Sequence of chain 1.A:
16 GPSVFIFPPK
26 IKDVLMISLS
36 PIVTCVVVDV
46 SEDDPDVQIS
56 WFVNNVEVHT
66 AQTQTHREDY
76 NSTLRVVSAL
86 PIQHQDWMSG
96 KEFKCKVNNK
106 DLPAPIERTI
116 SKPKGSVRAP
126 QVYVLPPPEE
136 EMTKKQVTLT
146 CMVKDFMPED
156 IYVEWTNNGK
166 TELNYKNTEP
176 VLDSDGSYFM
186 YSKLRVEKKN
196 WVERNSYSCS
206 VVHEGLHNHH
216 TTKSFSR

Binding-site contacts:
Ligand atom O7 contacts residue ARG80 of chain 1.A at 3.4 Å.
Ligand atom N2 contacts residue ASN76 of chain 1.A at 2.9 Å (h-bond).
Ligand atom C2 contacts residue ASN76 of chain 1.A at 2.4 Å.
Ligand atom C6 contacts residue PHE20 of chain 1.A at 3.5 Å (hydrophobic).
Ligand atom O5 contacts residue LYS25 of chain 1.A at 3.1 Å (salt-bridge).
Ligand atom C3 contacts residue ASP44 of chain 1.A at 3.4 Å.
Ligand atom C3 contacts residue MES1 of chain 1.F at 3.4 Å.
Ligand atom C1 contacts residue PHE20 of chain 1.A at 3.6 Å (hydrophobic).
Ligand atom C7 contacts residue ASP44 of chain 1.A at 3.5 Å.
Ligand atom N2 contacts residue MES1 of chain 1.F at 3.0 Å (h-bond).
Ligand atom C8 contacts residue ASP44 of chain 1.A at 3.5 Å.
Ligand atom O4 contacts residue LYS25 of chain 1.A at 3.1 Å.
Ligand atom O2 contacts residue THR39 of chain 1.A at 2.8 Å (h-bond).
Ligand atom C3 contacts residue MES1 of chain 1.F at 3.4 Å.
Ligand atom C8 contacts residue ARG113 of chain 1.A at 3.6 Å.
Ligand atom C6 contacts residue PHE22 of chain 1.A at 3.5 Å (hydrophobic).
Ligand atom O3 contacts residue ILE37 of chain 1.A at 2.9 Å (h-bond).
Ligand atom O4 contacts residue LYS25 of chain 1.A at 3.3 Å (salt-bridge).
Ligand atom C5 contacts residue ASN76 of chain 1.A at 3.6 Å.
Ligand atom O7 contacts residue ASN76 of chain 1.A at 3.3 Å (h-bond).
Ligand atom O3 contacts residue LYS25 of chain 1.A at 2.8 Å (salt-bridge).
Ligand atom O2 contacts residue PRO23 of chain 1.A at 2.9 Å (h-bond).
Ligand atom C2 contacts residue ASP44 of chain 1.A at 3.5 Å.
Ligand atom C1 contacts residue LYS25 of chain 1.A at 3.5 Å.
Ligand atom C1 contacts residue ASN76 of chain 1.A at 1.4 Å.
Ligand atom C1 contacts residue MES1 of chain 1.F at 3.2 Å.
Ligand atom C3 contacts residue LYS25 of chain 1.A at 3.6 Å.
Ligand atom C2 contacts residue MES1 of chain 1.F at 3.5 Å.
Ligand atom O2 contacts residue ILE37 of chain 1.A at 3.5 Å (h-bond).
Ligand atom O4 contacts residue MES1 of chain 1.F at 3.2 Å (h-bond).
Ligand atom O7 contacts residue VAL43 of chain 1.A at 3.5 Å.
Ligand atom C3 contacts residue THR39 of chain 1.A at 3.6 Å.
Ligand atom C2 contacts residue LYS25 of chain 1.A at 3.6 Å.
Ligand atom C7 contacts residue ASN76 of chain 1.A at 3.3 Å.
Ligand atom C2 contacts residue PRO23 of chain 1.A at 3.5 Å (hydrophobic).
Ligand atom C2 contacts residue PHE20 of chain 1.A at 3.5 Å (hydrophobic).
Ligand atom O5 contacts residue ASN76 of chain 1.A at 2.3 Å (h-bond).
Ligand atom C5 contacts residue PHE22 of chain 1.A at 3.6 Å (hydrophobic).
Ligand atom N2 contacts residue ASP44 of chain 1.A at 2.6 Å (salt-bridge).
Ligand atom C2 contacts residue THR39 of chain 1.A at 3.5 Å.

This protein binds this small molecule.
Small molecule (SMILES): CC(=O)N[C@H]1[C@H](O[C@H]2[C@H](O)[C@@H](NC(C)=O)CO[C@@H]2CO[C@@H]2O[C@@H](C)[C@@H](O)[C@@H](O)[C@@H]2O)O[C@H](CO)[C@@H](O[C@@H]2O[C@H](CO[C@H]3O[C@H](CO)[C@@H](O)[C@H](O)[C@@H]3O[C@@H]3O[C@H](CO)[C@@H](O[C@@H]4O[C@H](CO)[C@H](O)[C@H](O)[C@H]4O)[C@H](O)[C@H]3NC(C)=O)[C@@H](O)[C@H](O[C@H]3O[C@H](CO)[C@@H](O)[C@H](O)[C@@H]3O[C@@H]3O[C@H](CO)[C@@H](O)[C@H](O)[C@H]3NC(C)=O)[C@@H]2O)[C@@H]1O